The protein below binds the small molecule below.
Small molecule (SMILES): CC(=O)N[C@H]1[C@@H](O[C@H]2[C@H](O)[C@@H](NC(C)=O)CO[C@@H]2CO)O[C@H](CO)[C@@H](O)[C@@H]1O

Binding-site contacts:
Ligand atom C8 contacts residue PRO36 of chain 1.A at 4.0 Å (hydrophobic).
Ligand atom O5 contacts residue PRO9 of chain 1.A at 3.6 Å.
Ligand atom C5 contacts residue TYR24 of chain 1.A at 3.6 Å (hydrophobic).
Ligand atom O7 contacts residue ASN37 of chain 1.A at 3.5 Å (h-bond).
Ligand atom C3 contacts residue ASN37 of chain 1.A at 3.7 Å.
Ligand atom C6 contacts residue PRO9 of chain 1.A at 3.9 Å (hydrophobic).
Ligand atom O5 contacts residue ASN37 of chain 1.A at 2.4 Å (h-bond).
Ligand atom C5 contacts residue ASN37 of chain 1.A at 3.7 Å.
Ligand atom C5 contacts residue PRO9 of chain 1.A at 4.3 Å (hydrophobic).
Ligand atom O5 contacts residue TYR24 of chain 1.A at 3.3 Å (h-bond).
Ligand atom C1 contacts residue TYR24 of chain 1.A at 3.3 Å (hydrophobic).
Ligand atom O6 contacts residue TYR7 of chain 1.A at 4.4 Å.
Ligand atom N2 contacts residue ASN37 of chain 1.A at 2.8 Å (h-bond).
Ligand atom C1 contacts residue ASN37 of chain 1.A at 1.4 Å.
Ligand atom C2 contacts residue ASN37 of chain 1.A at 2.3 Å.
Ligand atom C7 contacts residue ASN37 of chain 1.A at 3.4 Å.
Ligand atom C8 contacts residue ASN37 of chain 1.A at 4.5 Å.
Ligand atom C4 contacts residue ASN37 of chain 1.A at 4.2 Å.
Ligand atom C6 contacts residue TYR24 of chain 1.A at 4.3 Å (hydrophobic).

Sequence of chain 1.A:
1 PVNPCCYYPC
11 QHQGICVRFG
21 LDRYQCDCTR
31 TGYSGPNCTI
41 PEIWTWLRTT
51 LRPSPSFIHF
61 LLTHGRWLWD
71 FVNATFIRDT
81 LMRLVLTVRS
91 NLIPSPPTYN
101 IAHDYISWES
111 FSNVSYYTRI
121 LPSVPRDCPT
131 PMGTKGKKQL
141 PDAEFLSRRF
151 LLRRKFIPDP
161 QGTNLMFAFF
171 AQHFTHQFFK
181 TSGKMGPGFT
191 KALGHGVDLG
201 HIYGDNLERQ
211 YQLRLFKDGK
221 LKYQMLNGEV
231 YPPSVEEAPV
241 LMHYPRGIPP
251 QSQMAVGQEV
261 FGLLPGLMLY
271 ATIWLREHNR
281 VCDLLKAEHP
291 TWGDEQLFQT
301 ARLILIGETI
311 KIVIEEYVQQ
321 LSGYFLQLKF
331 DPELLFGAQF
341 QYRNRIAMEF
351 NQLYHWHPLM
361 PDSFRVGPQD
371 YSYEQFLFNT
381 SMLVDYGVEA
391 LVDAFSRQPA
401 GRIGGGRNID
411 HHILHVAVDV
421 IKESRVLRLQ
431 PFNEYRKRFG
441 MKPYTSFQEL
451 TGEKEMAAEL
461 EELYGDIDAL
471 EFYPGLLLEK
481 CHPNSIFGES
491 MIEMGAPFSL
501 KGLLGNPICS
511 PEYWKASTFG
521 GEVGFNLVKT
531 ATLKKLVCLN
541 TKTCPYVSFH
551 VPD